The protein below binds the small molecule below.
Small molecule (SMILES): COc1cc(-c2cncc(-c3ccc(C4CCN(C)CC4)cc3)c2C)cc(OC)c1OC

Binding-site contacts:
Ligand atom C22 contacts residue EDO1 of chain 1.O at 4.0 Å.
Ligand atom N18 contacts residue EDO1 of chain 1.O at 4.1 Å.
Ligand atom C23 contacts residue ARG4 of chain 1.A at 4.0 Å.
Ligand atom C07 contacts residue TRP29 of chain 1.A at 3.8 Å (hydrophobic).
Ligand atom C04 contacts residue ALA7 of chain 1.A at 3.7 Å (hydrophobic).
Ligand atom N08 contacts residue ALA7 of chain 1.A at 4.0 Å.
Ligand atom C10 contacts residue LU81 of chain 1.J at 3.8 Å.
Ligand atom C29 contacts residue ARG8 of chain 1.A at 3.5 Å.
Ligand atom C09 contacts residue VAL6 of chain 1.A at 4.1 Å (hydrophobic).
Ligand atom C04 contacts residue TRP29 of chain 1.A at 4.0 Å (hydrophobic).
Ligand atom C26 contacts residue VAL6 of chain 1.A at 3.5 Å (hydrophobic).
Ligand atom O28 contacts residue ARG8 of chain 1.A at 3.1 Å (salt-bridge).
Ligand atom C01 contacts residue TRP29 of chain 1.A at 3.5 Å (hydrophobic).
Ligand atom C11 contacts residue LU81 of chain 1.J at 3.7 Å.
Ligand atom C07 contacts residue ALA7 of chain 1.A at 3.3 Å (hydrophobic).
Ligand atom C26 contacts residue ARG8 of chain 1.A at 4.0 Å.
Ligand atom C07 contacts residue VAL6 of chain 1.A at 3.5 Å (hydrophobic).
Ligand atom C22 contacts residue ARG4 of chain 1.A at 3.7 Å.
Ligand atom C24 contacts residue VAL6 of chain 1.A at 4.0 Å (hydrophobic).
Ligand atom C06 contacts residue VAL6 of chain 1.A at 3.7 Å (hydrophobic).
Ligand atom C20 contacts residue EDO1 of chain 1.O at 3.8 Å.
Ligand atom C32 contacts residue ILE84 of chain 1.A at 4.0 Å (hydrophobic).
Ligand atom N08 contacts residue VAL6 of chain 1.A at 3.7 Å.
Ligand atom C09 contacts residue LU81 of chain 1.J at 3.5 Å.
Ligand atom N18 contacts residue LU81 of chain 1.J at 4.0 Å.
Ligand atom C16 contacts residue LU81 of chain 1.J at 4.1 Å.
Ligand atom C16 contacts residue ARG4 of chain 1.A at 3.6 Å.
Ligand atom C05 contacts residue ALA7 of chain 1.A at 4.0 Å (hydrophobic).
Ligand atom C21 contacts residue EDO1 of chain 1.O at 3.4 Å.
Ligand atom C13 contacts residue LU81 of chain 1.J at 3.4 Å.
Ligand atom C27 contacts residue ARG8 of chain 1.A at 3.6 Å.
Ligand atom C30 contacts residue ARG8 of chain 1.A at 3.9 Å.
Ligand atom C17 contacts residue LU81 of chain 1.J at 3.1 Å.
Ligand atom O31 contacts residue ARG8 of chain 1.A at 4.1 Å.
Ligand atom C12 contacts residue LU81 of chain 1.J at 3.5 Å.
Ligand atom C16 contacts residue EDO1 of chain 1.O at 4.0 Å.
Ligand atom C19 contacts residue LU81 of chain 1.J at 3.6 Å.
Ligand atom O02 contacts residue TRP29 of chain 1.A at 4.0 Å.
Ligand atom C05 contacts residue VAL6 of chain 1.A at 4.1 Å (hydrophobic).
Ligand atom C32 contacts residue ALA69 of chain 1.A at 3.6 Å (hydrophobic).

Sequence of chain 1.A:
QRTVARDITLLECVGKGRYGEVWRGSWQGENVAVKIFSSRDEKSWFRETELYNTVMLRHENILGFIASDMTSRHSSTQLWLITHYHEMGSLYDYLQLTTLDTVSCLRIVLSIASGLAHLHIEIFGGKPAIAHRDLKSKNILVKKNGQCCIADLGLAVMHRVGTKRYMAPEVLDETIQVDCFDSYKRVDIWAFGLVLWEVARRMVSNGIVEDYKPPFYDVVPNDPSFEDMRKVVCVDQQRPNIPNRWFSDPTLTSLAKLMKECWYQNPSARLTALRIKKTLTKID